A protein and the small-molecule ligand that binds it are described below.
Small molecule (SMILES): CC[C@H](C)[C@H](NC(=O)[C@@H](NC(=O)[C@H](CC(N)=O)NC(=O)[C@H](Cc1ccccc1)NC(=O)[C@H](CC(C)C)NC(=O)[C@@H](N)CO)[C@@H](C)O)C(=O)N[C@@H](C)C(=O)N[C@H](C(=O)N[C@H](C=O)CC(C)C)C(C)C

Binding-site contacts:
Ligand atom CB contacts residue ASP77 of chain 1.A at 3.2 Å.
Ligand atom CG contacts residue GLU63 of chain 1.A at 3.7 Å.
Ligand atom CA contacts residue TYR7 of chain 1.A at 3.5 Å (hydrophobic).
Ligand atom N contacts residue TYR7 of chain 1.A at 3.7 Å.
Ligand atom CD1 contacts residue VAL67 of chain 1.A at 3.7 Å (hydrophobic).
Ligand atom C contacts residue TYR159 of chain 1.A at 3.7 Å (hydrophobic).
Ligand atom CD1 contacts residue THR73 of chain 1.A at 3.5 Å.
Ligand atom CB contacts residue VAL152 of chain 1.A at 3.6 Å (hydrophobic).
Ligand atom OG contacts residue GLU63 of chain 1.A at 3.3 Å (salt-bridge).
Ligand atom CD1 contacts residue ARG97 of chain 1.A at 3.2 Å.
Ligand atom N contacts residue TYR171 of chain 1.A at 2.7 Å (h-bond).
Ligand atom CG2 contacts residue HIS70 of chain 1.A at 3.4 Å.
Ligand atom CA contacts residue GLU63 of chain 1.A at 3.1 Å.
Ligand atom CA contacts residue TYR159 of chain 1.A at 3.6 Å (hydrophobic).
Ligand atom N contacts residue TYR159 of chain 1.A at 3.5 Å.
Ligand atom CD1 contacts residue TYR116 of chain 1.A at 3.6 Å (hydrophobic).
Ligand atom O contacts residue TRP147 of chain 1.A at 2.8 Å (h-bond).
Ligand atom O contacts residue LYS66 of chain 1.A at 3.4 Å.
Ligand atom CB contacts residue TYR99 of chain 1.A at 3.5 Å (hydrophobic).
Ligand atom N contacts residue TYR7 of chain 1.A at 2.7 Å (h-bond).
Ligand atom CG1 contacts residue ASP77 of chain 1.A at 3.7 Å.
Ligand atom N contacts residue ASP77 of chain 1.A at 3.2 Å (salt-bridge).
Ligand atom CB contacts residue TRP167 of chain 1.A at 3.4 Å (hydrophobic).
Ligand atom CB contacts residue TYR171 of chain 1.A at 3.6 Å (hydrophobic).
Ligand atom CD1 contacts residue GLU63 of chain 1.A at 3.6 Å.
Ligand atom O contacts residue HIS70 of chain 1.A at 3.2 Å.
Ligand atom O contacts residue THR73 of chain 1.A at 3.5 Å.
Ligand atom C contacts residue TYR7 of chain 1.A at 3.4 Å (hydrophobic).
Ligand atom C contacts residue GLU63 of chain 1.A at 3.4 Å.
Ligand atom CA contacts residue TYR171 of chain 1.A at 3.6 Å (hydrophobic).
Ligand atom OD1 contacts residue LYS66 of chain 1.A at 3.4 Å.
Ligand atom CD2 contacts residue TYR159 of chain 1.A at 3.6 Å (hydrophobic).
Ligand atom CG1 contacts residue THR73 of chain 1.A at 3.4 Å.
Ligand atom OG contacts residue TRP167 of chain 1.A at 3.3 Å.
Ligand atom N contacts residue GLU63 of chain 1.A at 2.8 Å (salt-bridge).
Ligand atom O contacts residue TYR159 of chain 1.A at 2.6 Å (h-bond).
Ligand atom O contacts residue LYS66 of chain 1.A at 3.5 Å.
Ligand atom CA contacts residue THR73 of chain 1.A at 3.7 Å.
Ligand atom CD2 contacts residue TYR99 of chain 1.A at 3.5 Å (hydrophobic).
Ligand atom N contacts residue TYR99 of chain 1.A at 3.2 Å (h-bond).

Sequence of chain 1.A:
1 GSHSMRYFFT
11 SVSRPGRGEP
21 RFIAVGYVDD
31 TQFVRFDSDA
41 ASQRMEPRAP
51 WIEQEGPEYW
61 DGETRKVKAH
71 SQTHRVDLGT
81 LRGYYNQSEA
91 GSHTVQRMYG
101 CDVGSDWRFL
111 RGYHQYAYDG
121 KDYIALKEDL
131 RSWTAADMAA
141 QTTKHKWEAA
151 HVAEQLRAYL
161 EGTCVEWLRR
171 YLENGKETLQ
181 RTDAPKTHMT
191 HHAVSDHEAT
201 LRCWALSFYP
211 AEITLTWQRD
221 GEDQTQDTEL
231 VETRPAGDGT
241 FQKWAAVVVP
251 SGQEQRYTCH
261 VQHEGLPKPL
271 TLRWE